Sequence of chain 1.D:
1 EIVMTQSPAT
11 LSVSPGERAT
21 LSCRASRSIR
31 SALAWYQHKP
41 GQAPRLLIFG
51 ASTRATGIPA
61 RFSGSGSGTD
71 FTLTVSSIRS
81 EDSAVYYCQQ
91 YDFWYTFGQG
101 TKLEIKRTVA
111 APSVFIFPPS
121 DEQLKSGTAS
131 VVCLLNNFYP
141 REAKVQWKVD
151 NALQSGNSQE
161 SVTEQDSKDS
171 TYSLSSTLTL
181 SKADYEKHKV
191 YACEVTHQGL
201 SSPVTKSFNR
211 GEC

The protein below binds the small molecule below.
Small molecule (SMILES): OC[C@H]1O[C@@H](O[C@@H]2[C@@H](OC[C@H]3O[C@H](OC[C@H]4O[C@H](O)[C@@H](O)[C@@H]4O)[C@@H](O)[C@@H]3O)O[C@H](CO)[C@H]2O)[C@@H](O)[C@@H]1O

Sequence of chain 1.C:
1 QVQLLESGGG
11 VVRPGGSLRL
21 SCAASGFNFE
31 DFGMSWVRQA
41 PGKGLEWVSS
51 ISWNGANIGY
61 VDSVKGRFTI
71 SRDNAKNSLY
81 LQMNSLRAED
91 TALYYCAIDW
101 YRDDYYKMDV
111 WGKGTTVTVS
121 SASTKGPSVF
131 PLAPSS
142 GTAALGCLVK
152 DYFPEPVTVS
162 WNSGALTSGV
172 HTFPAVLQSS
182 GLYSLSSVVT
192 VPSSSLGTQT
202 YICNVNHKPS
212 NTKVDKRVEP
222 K

Binding-site contacts:
Ligand atom O2 contacts residue TYR95 of chain 1.D at 2.8 Å (h-bond).
Ligand atom O5 contacts residue TRP100 of chain 1.C at 2.9 Å (h-bond).
Ligand atom C5 contacts residue TRP94 of chain 1.D at 3.6 Å (hydrophobic).
Ligand atom C5 contacts residue TRP100 of chain 1.C at 3.6 Å (hydrophobic).
Ligand atom C5 contacts residue TYR91 of chain 1.D at 3.5 Å (hydrophobic).
Ligand atom O3 contacts residue ASP99 of chain 1.C at 2.8 Å (salt-bridge).
Ligand atom C5 contacts residue ASN57 of chain 1.C at 3.7 Å.
Ligand atom O4 contacts residue ASN57 of chain 1.C at 3.4 Å (h-bond).
Ligand atom C1 contacts residue ASN57 of chain 1.C at 3.5 Å.
Ligand atom C5 contacts residue TRP100 of chain 1.C at 3.6 Å (hydrophobic).
Ligand atom C2 contacts residue ALA56 of chain 1.C at 3.9 Å (hydrophobic).
Ligand atom O5 contacts residue ASP103 of chain 1.C at 2.6 Å (salt-bridge).
Ligand atom C4 contacts residue PHE93 of chain 1.D at 3.9 Å (hydrophobic).
Ligand atom O4 contacts residue ASN57 of chain 1.C at 3.3 Å (h-bond).
Ligand atom O5 contacts residue ASN57 of chain 1.C at 3.5 Å (h-bond).
Ligand atom O5 contacts residue TYR95 of chain 1.D at 3.7 Å.
Ligand atom C4 contacts residue TYR91 of chain 1.D at 3.7 Å (hydrophobic).
Ligand atom C5 contacts residue ASP103 of chain 1.C at 3.4 Å.
Ligand atom C3 contacts residue TRP100 of chain 1.C at 3.8 Å (hydrophobic).
Ligand atom O2 contacts residue ASN57 of chain 1.C at 3.8 Å.
Ligand atom O3 contacts residue TRP100 of chain 1.C at 3.9 Å.
Ligand atom O2 contacts residue TRP94 of chain 1.D at 3.5 Å.
Ligand atom C4 contacts residue SER52 of chain 1.C at 3.6 Å.
Ligand atom O3 contacts residue SER52 of chain 1.C at 3.3 Å.
Ligand atom C1 contacts residue TRP94 of chain 1.D at 3.6 Å (hydrophobic).
Ligand atom O2 contacts residue SER50 of chain 1.C at 2.7 Å (h-bond).
Ligand atom C3 contacts residue ASN57 of chain 1.C at 3.7 Å.
Ligand atom C2 contacts residue SER50 of chain 1.C at 3.4 Å.
Ligand atom C4 contacts residue TRP94 of chain 1.D at 3.7 Å (hydrophobic).
Ligand atom C5 contacts residue TYR95 of chain 1.D at 3.5 Å (hydrophobic).
Ligand atom O2 contacts residue ASP99 of chain 1.C at 3.9 Å.
Ligand atom O3 contacts residue GLY33 of chain 1.C at 3.7 Å.
Ligand atom O5 contacts residue TYR91 of chain 1.D at 2.6 Å (h-bond).
Ligand atom C2 contacts residue TRP94 of chain 1.D at 3.8 Å (hydrophobic).
Ligand atom C1 contacts residue ASN57 of chain 1.C at 3.7 Å.
Ligand atom C2 contacts residue TYR95 of chain 1.D at 3.8 Å (hydrophobic).
Ligand atom C5 contacts residue ARG102 of chain 1.C at 3.5 Å.
Ligand atom O2 contacts residue ALA56 of chain 1.C at 2.7 Å (h-bond).
Ligand atom O4 contacts residue TRP94 of chain 1.D at 2.9 Å (h-bond).
Ligand atom C3 contacts residue ASP99 of chain 1.C at 3.5 Å.